The small molecule below binds the protein below.
Small molecule (SMILES): CC(=O)N[C@@H]1[C@@H](O)[C@H](O)[C@@H](CO)O[C@H]1O

Sequence of chain 1.A:
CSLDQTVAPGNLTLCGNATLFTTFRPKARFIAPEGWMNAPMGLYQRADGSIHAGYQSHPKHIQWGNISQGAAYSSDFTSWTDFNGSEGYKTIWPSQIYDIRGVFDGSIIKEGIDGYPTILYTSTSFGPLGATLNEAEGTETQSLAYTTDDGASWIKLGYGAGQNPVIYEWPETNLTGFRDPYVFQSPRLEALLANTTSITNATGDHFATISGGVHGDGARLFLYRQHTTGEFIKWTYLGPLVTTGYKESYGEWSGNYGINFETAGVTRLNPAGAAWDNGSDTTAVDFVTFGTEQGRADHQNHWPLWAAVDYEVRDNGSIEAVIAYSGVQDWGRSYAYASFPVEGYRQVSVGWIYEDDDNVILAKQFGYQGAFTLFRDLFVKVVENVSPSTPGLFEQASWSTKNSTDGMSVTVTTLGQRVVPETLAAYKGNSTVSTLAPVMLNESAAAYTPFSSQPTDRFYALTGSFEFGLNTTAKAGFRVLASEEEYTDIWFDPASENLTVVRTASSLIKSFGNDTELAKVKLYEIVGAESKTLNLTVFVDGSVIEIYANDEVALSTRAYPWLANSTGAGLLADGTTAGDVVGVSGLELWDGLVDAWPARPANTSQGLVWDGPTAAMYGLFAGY

Binding-site contacts:
Ligand atom C7 contacts residue ASN52 of chain 1.A at 3.5 Å.
Ligand atom C1 contacts residue THR54 of chain 1.A at 3.5 Å.
Ligand atom O7 contacts residue ASN52 of chain 1.A at 4.3 Å.
Ligand atom O5 contacts residue LEU55 of chain 1.A at 3.6 Å.
Ligand atom C2 contacts residue ASN52 of chain 1.A at 2.5 Å.
Ligand atom O5 contacts residue ASN52 of chain 1.A at 2.3 Å (h-bond).
Ligand atom O6 contacts residue THR54 of chain 1.A at 3.0 Å (h-bond).
Ligand atom C6 contacts residue THR54 of chain 1.A at 3.9 Å.
Ligand atom O6 contacts residue LEU55 of chain 1.A at 3.4 Å.
Ligand atom C1 contacts residue ASN52 of chain 1.A at 1.4 Å.
Ligand atom C4 contacts residue ASN52 of chain 1.A at 4.2 Å.
Ligand atom C5 contacts residue LEU55 of chain 1.A at 4.4 Å (hydrophobic).
Ligand atom C5 contacts residue ASN52 of chain 1.A at 3.6 Å.
Ligand atom C5 contacts residue THR54 of chain 1.A at 3.4 Å.
Ligand atom O5 contacts residue THR54 of chain 1.A at 3.2 Å (h-bond).
Ligand atom N2 contacts residue ASN52 of chain 1.A at 2.9 Å (h-bond).
Ligand atom C8 contacts residue ASN52 of chain 1.A at 3.9 Å.
Ligand atom C3 contacts residue ASN52 of chain 1.A at 3.8 Å.
Ligand atom C6 contacts residue LEU55 of chain 1.A at 3.7 Å (hydrophobic).